This small molecule binds to this protein.
Small molecule (SMILES): CO[C@@]1(c2cccc(-c3cn(C)c4cnc(NC(N)=O)cc34)n2)CCOC1

Binding-site contacts:
Ligand atom C19 contacts residue PRO150 of chain 1.A at 3.7 Å (hydrophobic).
Ligand atom C27 contacts residue TYR145 of chain 1.A at 3.3 Å (hydrophobic).
Ligand atom C21 contacts residue GLY54 of chain 1.A at 3.5 Å.
Ligand atom O25 contacts residue ASN195 of chain 1.A at 3.5 Å (h-bond).
Ligand atom O14 contacts residue LYS98 of chain 1.A at 2.9 Å (salt-bridge).
Ligand atom O23 contacts residue LYS98 of chain 1.A at 2.8 Å (salt-bridge).
Ligand atom C9 contacts residue PRO150 of chain 1.A at 3.6 Å (hydrophobic).
Ligand atom C12 contacts residue GLU144 of chain 1.A at 3.5 Å.
Ligand atom N10 contacts residue VAL96 of chain 1.A at 3.7 Å.
Ligand atom C21 contacts residue GLN53 of chain 1.A at 3.4 Å.
Ligand atom C22 contacts residue GLY54 of chain 1.A at 3.6 Å.
Ligand atom O23 contacts residue VAL59 of chain 1.A at 3.7 Å.
Ligand atom C3 contacts residue VAL146 of chain 1.A at 3.5 Å (hydrophobic).
Ligand atom N13 contacts residue THR143 of chain 1.A at 3.0 Å (h-bond).
Ligand atom N2 contacts residue TYR145 of chain 1.A at 3.6 Å.
Ligand atom C12 contacts residue LEU197 of chain 1.A at 3.3 Å (hydrophobic).
Ligand atom N13 contacts residue GLU144 of chain 1.A at 3.0 Å (salt-bridge).
Ligand atom C12 contacts residue SER214 of chain 1.A at 3.8 Å.
Ligand atom C8 contacts residue PRO150 of chain 1.A at 3.4 Å (hydrophobic).
Ligand atom N10 contacts residue GLU144 of chain 1.A at 2.9 Å (salt-bridge).
Ligand atom C17 contacts residue GLN53 of chain 1.A at 3.7 Å.
Ligand atom C11 contacts residue PRO150 of chain 1.A at 3.6 Å (hydrophobic).
Ligand atom C24 contacts residue VAL59 of chain 1.A at 3.7 Å (hydrophobic).
Ligand atom N13 contacts residue LEU197 of chain 1.A at 3.7 Å.
Ligand atom N13 contacts residue LYS98 of chain 1.A at 3.8 Å.
Ligand atom N10 contacts residue LEU197 of chain 1.A at 3.4 Å.
Ligand atom N2 contacts residue VAL96 of chain 1.A at 3.4 Å.
Ligand atom C17 contacts residue ARG194 of chain 1.A at 3.7 Å.
Ligand atom C12 contacts residue THR143 of chain 1.A at 3.7 Å.
Ligand atom C1 contacts residue VAL96 of chain 1.A at 3.5 Å (hydrophobic).
Ligand atom O14 contacts residue SER214 of chain 1.A at 3.0 Å (h-bond).
Ligand atom C21 contacts residue VAL59 of chain 1.A at 3.5 Å (hydrophobic).
Ligand atom C26 contacts residue ARG194 of chain 1.A at 3.5 Å.
Ligand atom C19 contacts residue LEU51 of chain 1.A at 3.7 Å (hydrophobic).
Ligand atom C26 contacts residue ASN195 of chain 1.A at 3.6 Å.
Ligand atom C24 contacts residue LYS98 of chain 1.A at 3.4 Å.
Ligand atom O14 contacts residue LEU197 of chain 1.A at 3.5 Å.
Ligand atom C12 contacts residue LYS98 of chain 1.A at 3.6 Å.
Ligand atom C22 contacts residue VAL59 of chain 1.A at 3.7 Å (hydrophobic).
Ligand atom N2 contacts residue VAL146 of chain 1.A at 3.0 Å (h-bond).

Sequence of chain 1.A:
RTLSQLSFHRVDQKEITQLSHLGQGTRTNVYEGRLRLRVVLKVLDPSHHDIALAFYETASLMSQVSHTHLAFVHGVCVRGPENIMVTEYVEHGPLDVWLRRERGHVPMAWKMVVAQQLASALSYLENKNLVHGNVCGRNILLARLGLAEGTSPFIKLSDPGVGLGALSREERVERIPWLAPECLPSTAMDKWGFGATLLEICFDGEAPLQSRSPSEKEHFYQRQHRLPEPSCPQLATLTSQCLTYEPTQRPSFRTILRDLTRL